A protein and the small-molecule ligand that binds it are described below.
Small molecule (SMILES): CC(=O)N[C@H]1[C@H](O[C@H]2[C@H](O)[C@@H](NC(C)=O)CO[C@@H]2CO)O[C@H](CO)[C@@H](O[C@@H]2O[C@H](CO[C@H]3O[C@H](CO)[C@@H](O)[C@H](O)[C@@H]3O)[C@@H](O)[C@H](O[C@H]3O[C@H](CO)[C@@H](O)[C@H](O)[C@@H]3O[C@H]3O[C@H](CO)[C@@H](O)[C@H](O)[C@@H]3O)[C@@H]2O)[C@@H]1O

Sequence of chain 1.V:
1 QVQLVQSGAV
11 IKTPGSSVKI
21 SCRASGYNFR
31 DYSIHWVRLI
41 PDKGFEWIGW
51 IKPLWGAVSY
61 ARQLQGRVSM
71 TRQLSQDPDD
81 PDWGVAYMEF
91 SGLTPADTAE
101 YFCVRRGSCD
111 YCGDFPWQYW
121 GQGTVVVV

Sequence of chain 1.B:
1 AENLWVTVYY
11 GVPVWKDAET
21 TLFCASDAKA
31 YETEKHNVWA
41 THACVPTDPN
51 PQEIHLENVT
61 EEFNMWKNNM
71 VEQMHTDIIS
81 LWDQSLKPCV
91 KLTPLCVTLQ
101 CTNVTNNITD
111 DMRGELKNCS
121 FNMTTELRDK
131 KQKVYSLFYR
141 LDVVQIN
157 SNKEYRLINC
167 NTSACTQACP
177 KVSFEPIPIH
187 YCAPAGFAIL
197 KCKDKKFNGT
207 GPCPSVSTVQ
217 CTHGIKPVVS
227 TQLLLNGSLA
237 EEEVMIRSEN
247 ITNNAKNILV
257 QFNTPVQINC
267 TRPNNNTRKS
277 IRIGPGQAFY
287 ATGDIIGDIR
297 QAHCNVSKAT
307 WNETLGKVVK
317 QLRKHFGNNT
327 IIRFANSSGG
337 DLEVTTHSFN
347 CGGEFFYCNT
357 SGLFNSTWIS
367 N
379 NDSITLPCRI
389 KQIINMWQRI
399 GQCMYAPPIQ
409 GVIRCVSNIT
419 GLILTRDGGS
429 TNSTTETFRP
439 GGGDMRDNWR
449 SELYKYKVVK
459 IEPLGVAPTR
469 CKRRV

Binding-site contacts:
Ligand atom C1 contacts residue VAL414 of chain 1.B at 4.0 Å (hydrophobic).
Ligand atom C3 contacts residue ASN232 of chain 1.B at 3.6 Å.
Ligand atom C3 contacts residue VAL414 of chain 1.B at 3.5 Å (hydrophobic).
Ligand atom N2 contacts residue ASN232 of chain 1.B at 2.5 Å (h-bond).
Ligand atom O6 contacts residue GLU181 of chain 1.B at 4.1 Å.
Ligand atom O3 contacts residue SER415 of chain 1.B at 4.3 Å.
Ligand atom O4 contacts residue ARG274 of chain 1.B at 4.1 Å.
Ligand atom C7 contacts residue SER415 of chain 1.B at 3.6 Å.
Ligand atom C8 contacts residue LEU231 of chain 1.B at 3.8 Å (hydrophobic).
Ligand atom C5 contacts residue GLU181 of chain 1.B at 4.1 Å.
Ligand atom O7 contacts residue VAL414 of chain 1.B at 4.2 Å.
Ligand atom C7 contacts residue ASN346 of chain 1.B at 4.0 Å.
Ligand atom O3 contacts residue CYS413 of chain 1.B at 4.1 Å.
Ligand atom O3 contacts residue ARG274 of chain 1.B at 3.5 Å (salt-bridge).
Ligand atom O4 contacts residue VAL414 of chain 1.B at 3.7 Å.
Ligand atom C1 contacts residue ASN232 of chain 1.B at 1.4 Å.
Ligand atom C1 contacts residue SER415 of chain 1.B at 3.4 Å.
Ligand atom C6 contacts residue GLU181 of chain 1.B at 3.9 Å.
Ligand atom O6 contacts residue SER179 of chain 1.B at 3.5 Å.
Ligand atom C8 contacts residue ASN346 of chain 1.B at 3.3 Å.
Ligand atom O5 contacts residue ASN232 of chain 1.B at 2.6 Å (h-bond).
Ligand atom C6 contacts residue SER179 of chain 1.B at 3.6 Å.
Ligand atom C4 contacts residue VAL414 of chain 1.B at 3.8 Å (hydrophobic).
Ligand atom C5 contacts residue VAL414 of chain 1.B at 3.6 Å (hydrophobic).
Ligand atom N2 contacts residue SER415 of chain 1.B at 2.6 Å (h-bond).
Ligand atom C8 contacts residue SER415 of chain 1.B at 3.8 Å.
Ligand atom O4 contacts residue GLN408 of chain 1.B at 4.2 Å.
Ligand atom O7 contacts residue ASN346 of chain 1.B at 4.1 Å.
Ligand atom C8 contacts residue ASN232 of chain 1.B at 4.3 Å.
Ligand atom C4 contacts residue ASN232 of chain 1.B at 4.3 Å.
Ligand atom C3 contacts residue SER415 of chain 1.B at 3.6 Å.
Ligand atom O7 contacts residue ASN232 of chain 1.B at 3.9 Å.
Ligand atom O5 contacts residue VAL414 of chain 1.B at 4.3 Å.
Ligand atom C2 contacts residue VAL414 of chain 1.B at 4.2 Å (hydrophobic).
Ligand atom C7 contacts residue ASN232 of chain 1.B at 3.4 Å.
Ligand atom C2 contacts residue SER415 of chain 1.B at 3.3 Å.
Ligand atom C5 contacts residue ASN232 of chain 1.B at 3.8 Å.
Ligand atom O6 contacts residue GLY348 of chain 1.B at 3.5 Å.
Ligand atom O7 contacts residue PRO182 of chain 1.B at 4.0 Å.
Ligand atom C2 contacts residue ASN232 of chain 1.B at 2.3 Å.